Binding-site contacts:
Ligand atom O61 contacts residue GLY63 of chain 1.T at 3.1 Å (h-bond).
Ligand atom C43 contacts residue LEU29 of chain 1.P at 4.0 Å (hydrophobic).
Ligand atom C19 contacts residue TRP32 of chain 1.P at 4.1 Å (hydrophobic).
Ligand atom C22 contacts residue TRP32 of chain 1.P at 4.0 Å (hydrophobic).
Ligand atom C25 contacts residue PEK1 of chain 1.VE at 3.9 Å.
Ligand atom C4 contacts residue TRP62 of chain 1.T at 4.2 Å (hydrophobic).
Ligand atom C19 contacts residue MET38 of chain 1.P at 4.4 Å (hydrophobic).
Ligand atom C28 contacts residue LEU41 of chain 1.P at 4.3 Å (hydrophobic).
Ligand atom C31 contacts residue TRP32 of chain 1.P at 4.5 Å (hydrophobic).
Ligand atom O55 contacts residue TRP62 of chain 1.T at 4.4 Å.
Ligand atom O5 contacts residue TRP62 of chain 1.T at 3.6 Å.
Ligand atom O61 contacts residue TRP62 of chain 1.T at 4.1 Å.
Ligand atom C19 contacts residue PHE69 of chain 1.T at 3.9 Å (hydrophobic).
Ligand atom C34 contacts residue PEK1 of chain 1.VE at 4.3 Å.
Ligand atom C31 contacts residue LEU29 of chain 1.P at 4.4 Å (hydrophobic).
Ligand atom C31 contacts residue PEK1 of chain 1.VE at 4.0 Å.
Ligand atom C57 contacts residue TRP62 of chain 1.T at 3.9 Å (hydrophobic).
Ligand atom C57 contacts residue GLY63 of chain 1.T at 3.8 Å.
Ligand atom C6 contacts residue MET38 of chain 1.P at 4.4 Å (hydrophobic).
Ligand atom C40 contacts residue LEU29 of chain 1.P at 4.4 Å (hydrophobic).
Ligand atom O16 contacts residue MET38 of chain 1.P at 4.1 Å.
Ligand atom C18 contacts residue TRP32 of chain 1.P at 4.5 Å (hydrophobic).
Ligand atom C43 contacts residue PGV1 of chain 1.UD at 4.4 Å.
Ligand atom O16 contacts residue PHE69 of chain 1.T at 4.2 Å.
Ligand atom C40 contacts residue PEK1 of chain 1.VE at 4.3 Å.
Ligand atom C25 contacts residue TRP32 of chain 1.P at 3.9 Å (hydrophobic).
Ligand atom C18 contacts residue MET38 of chain 1.P at 3.7 Å (hydrophobic).
Ligand atom O16 contacts residue TRP32 of chain 1.P at 4.1 Å.
Ligand atom C37 contacts residue LEU45 of chain 1.P at 4.1 Å (hydrophobic).
Ligand atom C31 contacts residue LEU41 of chain 1.P at 4.2 Å (hydrophobic).
Ligand atom C22 contacts residue MET38 of chain 1.P at 4.1 Å (hydrophobic).

Sequence of chain 1.T:
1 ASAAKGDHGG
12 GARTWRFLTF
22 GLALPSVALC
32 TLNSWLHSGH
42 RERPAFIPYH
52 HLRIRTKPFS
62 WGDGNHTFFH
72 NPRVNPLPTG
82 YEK

This small molecule binds to this protein.
Small molecule (SMILES): CCCCCCCCCCO[C@@H]1O[C@H](CO)[C@@H](O[C@H]2O[C@H](CO)[C@@H](O)[C@H](O)[C@H]2O)[C@H](O)[C@H]1O

Sequence of chain 1.P:
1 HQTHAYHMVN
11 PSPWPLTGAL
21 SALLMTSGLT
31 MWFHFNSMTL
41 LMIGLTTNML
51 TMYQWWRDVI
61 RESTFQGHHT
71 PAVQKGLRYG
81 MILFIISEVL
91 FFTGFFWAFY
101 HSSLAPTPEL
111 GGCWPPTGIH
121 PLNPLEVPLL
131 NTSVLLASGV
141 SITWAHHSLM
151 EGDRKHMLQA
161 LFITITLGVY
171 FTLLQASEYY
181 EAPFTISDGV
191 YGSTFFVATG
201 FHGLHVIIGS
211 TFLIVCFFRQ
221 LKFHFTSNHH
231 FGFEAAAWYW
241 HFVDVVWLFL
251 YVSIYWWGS